Sequence of chain 1.I:
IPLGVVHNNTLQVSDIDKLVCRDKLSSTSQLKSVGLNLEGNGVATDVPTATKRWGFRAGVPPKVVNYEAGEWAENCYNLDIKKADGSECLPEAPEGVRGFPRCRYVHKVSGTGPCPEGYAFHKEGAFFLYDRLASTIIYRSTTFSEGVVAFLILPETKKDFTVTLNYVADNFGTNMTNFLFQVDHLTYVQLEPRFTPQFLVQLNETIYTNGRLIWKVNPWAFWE

The small molecule below binds the protein below.
Small molecule (SMILES): CC(=O)N[C@@H]1[C@@H](O)[C@H](O)[C@@H](CO)O[C@H]1O

Binding-site contacts:
Ligand atom C5 contacts residue ASN196 of chain 1.I at 3.7 Å.
Ligand atom C1 contacts residue ASN196 of chain 1.I at 1.4 Å.
Ligand atom N2 contacts residue ASN196 of chain 1.I at 2.9 Å (h-bond).
Ligand atom C8 contacts residue THR195 of chain 1.I at 4.2 Å.
Ligand atom C7 contacts residue ASN196 of chain 1.I at 3.9 Å.
Ligand atom C2 contacts residue ASN196 of chain 1.I at 2.5 Å.
Ligand atom O5 contacts residue ASN196 of chain 1.I at 2.4 Å (h-bond).
Ligand atom C3 contacts residue ASN196 of chain 1.I at 3.8 Å.
Ligand atom C4 contacts residue ASN196 of chain 1.I at 4.3 Å.
Ligand atom O7 contacts residue ASN196 of chain 1.I at 4.4 Å.